The protein below binds the small molecule below.
Small molecule (SMILES): CC(=O)N[C@H]1[C@H](O[C@H]2[C@H](O)[C@@H](NC(C)=O)CO[C@@H]2CO)O[C@H](CO)[C@@H](O)[C@@H]1O

Sequence of chain 1.C:
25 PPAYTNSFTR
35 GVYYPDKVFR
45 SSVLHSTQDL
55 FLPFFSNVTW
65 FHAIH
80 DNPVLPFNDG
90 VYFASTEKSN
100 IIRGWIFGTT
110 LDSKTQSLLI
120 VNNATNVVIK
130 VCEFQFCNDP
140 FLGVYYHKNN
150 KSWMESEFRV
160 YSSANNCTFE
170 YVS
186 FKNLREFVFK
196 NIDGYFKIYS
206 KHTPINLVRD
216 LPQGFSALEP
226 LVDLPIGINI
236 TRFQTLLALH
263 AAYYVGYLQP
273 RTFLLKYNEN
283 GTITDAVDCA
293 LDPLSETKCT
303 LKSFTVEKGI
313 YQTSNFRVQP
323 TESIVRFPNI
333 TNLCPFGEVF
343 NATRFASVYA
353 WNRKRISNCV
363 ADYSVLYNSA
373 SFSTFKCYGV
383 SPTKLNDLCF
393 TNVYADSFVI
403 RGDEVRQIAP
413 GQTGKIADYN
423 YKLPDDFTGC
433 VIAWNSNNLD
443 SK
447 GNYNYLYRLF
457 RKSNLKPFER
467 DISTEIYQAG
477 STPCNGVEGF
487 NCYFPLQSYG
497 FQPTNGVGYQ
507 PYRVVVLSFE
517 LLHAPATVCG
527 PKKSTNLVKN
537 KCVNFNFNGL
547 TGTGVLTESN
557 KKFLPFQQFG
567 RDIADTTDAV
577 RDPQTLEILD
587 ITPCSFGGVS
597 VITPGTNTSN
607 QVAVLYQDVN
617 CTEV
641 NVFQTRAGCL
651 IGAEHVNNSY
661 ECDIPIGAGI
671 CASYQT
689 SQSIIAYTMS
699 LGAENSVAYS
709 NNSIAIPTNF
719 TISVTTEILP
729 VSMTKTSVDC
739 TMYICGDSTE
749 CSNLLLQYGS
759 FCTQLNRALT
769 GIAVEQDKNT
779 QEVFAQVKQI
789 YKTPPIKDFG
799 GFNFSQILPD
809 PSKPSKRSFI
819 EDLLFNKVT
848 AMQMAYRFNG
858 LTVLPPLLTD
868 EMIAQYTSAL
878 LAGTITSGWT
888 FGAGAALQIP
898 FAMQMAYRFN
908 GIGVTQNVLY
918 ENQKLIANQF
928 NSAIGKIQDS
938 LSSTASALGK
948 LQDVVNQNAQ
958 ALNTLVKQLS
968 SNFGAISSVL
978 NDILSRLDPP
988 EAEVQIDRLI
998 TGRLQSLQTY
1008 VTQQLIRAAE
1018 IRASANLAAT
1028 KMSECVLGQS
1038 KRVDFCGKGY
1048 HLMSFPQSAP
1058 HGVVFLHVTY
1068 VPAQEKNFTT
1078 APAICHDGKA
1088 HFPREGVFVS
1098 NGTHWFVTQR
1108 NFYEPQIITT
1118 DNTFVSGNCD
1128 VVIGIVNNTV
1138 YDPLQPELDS

Binding-site contacts:
Ligand atom C2 contacts residue ASN1134 of chain 1.C at 2.5 Å.
Ligand atom C5 contacts residue ASN1134 of chain 1.C at 3.6 Å.
Ligand atom O5 contacts residue ASN1134 of chain 1.C at 2.3 Å (h-bond).
Ligand atom C3 contacts residue ASN1134 of chain 1.C at 3.8 Å.
Ligand atom C1 contacts residue ASN1134 of chain 1.C at 1.4 Å.
Ligand atom N2 contacts residue ASN1134 of chain 1.C at 2.9 Å (h-bond).
Ligand atom C7 contacts residue ASN1134 of chain 1.C at 4.1 Å.
Ligand atom C4 contacts residue ASN1134 of chain 1.C at 4.2 Å.